Sequence of chain 1.A:
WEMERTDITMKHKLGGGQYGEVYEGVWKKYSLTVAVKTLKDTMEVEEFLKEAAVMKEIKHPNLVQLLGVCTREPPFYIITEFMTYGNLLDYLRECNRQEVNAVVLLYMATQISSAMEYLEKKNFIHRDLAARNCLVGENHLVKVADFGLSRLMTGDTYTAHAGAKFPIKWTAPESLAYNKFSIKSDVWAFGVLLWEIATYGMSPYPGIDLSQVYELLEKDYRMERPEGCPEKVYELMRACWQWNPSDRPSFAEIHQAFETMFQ

Binding-site contacts:
Ligand atom O29 contacts residue ASP154 of chain 1.A at 3.0 Å (salt-bridge).
Ligand atom C18 contacts residue LYS44 of chain 1.A at 3.6 Å.
Ligand atom C20 contacts residue THR88 of chain 1.A at 3.7 Å.
Ligand atom N21 contacts residue GLU59 of chain 1.A at 3.1 Å (salt-bridge).
Ligand atom C52 contacts residue HIS134 of chain 1.A at 3.0 Å.
Ligand atom C17 contacts residue MET63 of chain 1.A at 3.7 Å (hydrophobic).
Ligand atom C23 contacts residue ASP154 of chain 1.A at 3.7 Å.
Ligand atom C25 contacts residue ASP154 of chain 1.A at 3.6 Å.
Ligand atom C53 contacts residue HIS134 of chain 1.A at 3.7 Å.
Ligand atom C22 contacts residue ASP154 of chain 1.A at 3.2 Å.
Ligand atom N3 contacts residue MET91 of chain 1.A at 2.9 Å (h-bond).
Ligand atom N51 contacts residue ILE133 of chain 1.A at 2.7 Å (h-bond).
Ligand atom C5 contacts residue LEU21 of chain 1.A at 3.6 Å (hydrophobic).
Ligand atom C14 contacts residue THR88 of chain 1.A at 3.5 Å.
Ligand atom N13 contacts residue THR88 of chain 1.A at 3.0 Å (h-bond).
Ligand atom N51 contacts residue HIS134 of chain 1.A at 3.1 Å (h-bond).
Ligand atom C16 contacts residue MET63 of chain 1.A at 3.7 Å (hydrophobic).
Ligand atom C50 contacts residue ILE133 of chain 1.A at 3.2 Å (hydrophobic).
Ligand atom C52 contacts residue ASP154 of chain 1.A at 3.0 Å.
Ligand atom C2 contacts residue PHE90 of chain 1.A at 3.5 Å (hydrophobic).
Ligand atom C29 contacts residue GLU59 of chain 1.A at 3.6 Å.
Ligand atom C11 contacts residue VAL29 of chain 1.A at 3.6 Å (hydrophobic).
Ligand atom C12 contacts residue TYR26 of chain 1.A at 3.7 Å (hydrophobic).
Ligand atom C2 contacts residue MET91 of chain 1.A at 3.1 Å (hydrophobic).
Ligand atom C6 contacts residue TYR26 of chain 1.A at 3.7 Å (hydrophobic).
Ligand atom C54 contacts residue HIS134 of chain 1.A at 3.3 Å.
Ligand atom C17 contacts residue GLU59 of chain 1.A at 3.4 Å.
Ligand atom C20 contacts residue LYS44 of chain 1.A at 3.6 Å.
Ligand atom C54 contacts residue ILE133 of chain 1.A at 3.2 Å (hydrophobic).
Ligand atom N3 contacts residue PHE90 of chain 1.A at 3.3 Å.
Ligand atom N21 contacts residue ASP154 of chain 1.A at 3.5 Å (salt-bridge).
Ligand atom O29 contacts residue VAL72 of chain 1.A at 3.3 Å.
Ligand atom C49 contacts residue ILE133 of chain 1.A at 3.6 Å (hydrophobic).
Ligand atom C11 contacts residue PHE155 of chain 1.A at 3.3 Å (hydrophobic).
Ligand atom C9 contacts residue PHE155 of chain 1.A at 3.5 Å (hydrophobic).
Ligand atom O29 contacts residue ALA153 of chain 1.A at 3.5 Å.
Ligand atom N10 contacts residue PHE155 of chain 1.A at 3.2 Å.
Ligand atom C20 contacts residue ALA42 of chain 1.A at 3.4 Å (hydrophobic).
Ligand atom N21 contacts residue MET63 of chain 1.A at 3.3 Å (h-bond).
Ligand atom C53 contacts residue ASP154 of chain 1.A at 3.0 Å.

A protein and the small-molecule ligand that binds it are described below.
Small molecule (SMILES): Cc1ccc(NC(=O)c2ccc(CN3CCN(C)CC3)cc2)cc1Nc1nccc(-c2cccnc2)n1